Sequence of chain 1.G:
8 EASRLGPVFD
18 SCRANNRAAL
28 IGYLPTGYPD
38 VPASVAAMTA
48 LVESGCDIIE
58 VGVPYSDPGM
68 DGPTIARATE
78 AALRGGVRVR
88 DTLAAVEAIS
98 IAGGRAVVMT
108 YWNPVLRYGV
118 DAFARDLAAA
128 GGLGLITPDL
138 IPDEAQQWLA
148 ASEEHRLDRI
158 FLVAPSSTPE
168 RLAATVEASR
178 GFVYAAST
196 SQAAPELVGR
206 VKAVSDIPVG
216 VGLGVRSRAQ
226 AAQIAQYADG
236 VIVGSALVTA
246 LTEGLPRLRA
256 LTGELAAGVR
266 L

Binding-site contacts:
Ligand atom O20 contacts residue HIS294 of chain 1.H at 2.9 Å (h-bond).
Ligand atom C08 contacts residue PHE188 of chain 1.H at 3.7 Å (hydrophobic).
Ligand atom C02 contacts residue PHE202 of chain 1.H at 3.7 Å (hydrophobic).
Ligand atom N18 contacts residue PHE188 of chain 1.H at 3.6 Å.
Ligand atom N15 contacts residue TYR108 of chain 1.G at 3.8 Å.
Ligand atom N15 contacts residue ASP64 of chain 1.G at 3.0 Å (salt-bridge).
Ligand atom C03 contacts residue TYR200 of chain 1.H at 3.8 Å (hydrophobic).
Ligand atom C12 contacts residue PHE188 of chain 1.H at 3.6 Å (hydrophobic).
Ligand atom N18 contacts residue TYR108 of chain 1.G at 3.8 Å.
Ligand atom C08 contacts residue HIS294 of chain 1.H at 3.7 Å.
Ligand atom C02 contacts residue TYR200 of chain 1.H at 3.8 Å (hydrophobic).
Ligand atom C06 contacts residue HIS294 of chain 1.H at 3.4 Å.
Ligand atom C02 contacts residue PRO208 of chain 1.H at 3.7 Å (hydrophobic).
Ligand atom C19 contacts residue ASN185 of chain 1.H at 3.6 Å.
Ligand atom C14 contacts residue GLY66 of chain 1.G at 3.8 Å.
Ligand atom C09 contacts residue PHE188 of chain 1.H at 3.6 Å (hydrophobic).
Ligand atom C11 contacts residue PHE188 of chain 1.H at 3.6 Å (hydrophobic).
Ligand atom C07 contacts residue PHE188 of chain 1.H at 3.8 Å (hydrophobic).
Ligand atom C08 contacts residue GLY295 of chain 1.H at 3.8 Å.
Ligand atom N18 contacts residue ASP136 of chain 1.G at 3.6 Å.
Ligand atom N15 contacts residue GLY66 of chain 1.G at 3.3 Å (h-bond).
Ligand atom C14 contacts residue ASP64 of chain 1.G at 3.2 Å.
Ligand atom C10 contacts residue PHE188 of chain 1.H at 3.6 Å (hydrophobic).
Ligand atom C01 contacts residue GLY207 of chain 1.H at 3.8 Å.
Ligand atom C17 contacts residue PHE188 of chain 1.H at 3.9 Å (hydrophobic).
Ligand atom C03 contacts residue PRO208 of chain 1.H at 3.5 Å (hydrophobic).
Ligand atom C01 contacts residue PHE202 of chain 1.H at 3.5 Å (hydrophobic).
Ligand atom C05 contacts residue HIS294 of chain 1.H at 3.8 Å.
Ligand atom F21 contacts residue LEU34 of chain 1.H at 3.1 Å.
Ligand atom C11 contacts residue HIS294 of chain 1.H at 3.8 Å.
Ligand atom C04 contacts residue PRO208 of chain 1.H at 3.7 Å (hydrophobic).
Ligand atom C14 contacts residue ASN185 of chain 1.H at 3.9 Å.
Ligand atom C07 contacts residue HIS294 of chain 1.H at 3.9 Å.
Ligand atom N18 contacts residue PRO31 of chain 1.H at 3.5 Å.
Ligand atom C17 contacts residue TYR108 of chain 1.G at 3.8 Å (hydrophobic).
Ligand atom F21 contacts residue PHE188 of chain 1.H at 3.7 Å.
Ligand atom C19 contacts residue ASP64 of chain 1.G at 3.4 Å.
Ligand atom C17 contacts residue ASP136 of chain 1.G at 3.8 Å.
Ligand atom C19 contacts residue HIS294 of chain 1.H at 3.7 Å.
Ligand atom N18 contacts residue MET67 of chain 1.G at 3.5 Å.

This protein binds this small molecule.
Small molecule (SMILES): N#C[C@@H]1N[C@@H](CO)[C@H]1c1ccc(-c2ccccc2F)cc1

Sequence of chain 1.H:
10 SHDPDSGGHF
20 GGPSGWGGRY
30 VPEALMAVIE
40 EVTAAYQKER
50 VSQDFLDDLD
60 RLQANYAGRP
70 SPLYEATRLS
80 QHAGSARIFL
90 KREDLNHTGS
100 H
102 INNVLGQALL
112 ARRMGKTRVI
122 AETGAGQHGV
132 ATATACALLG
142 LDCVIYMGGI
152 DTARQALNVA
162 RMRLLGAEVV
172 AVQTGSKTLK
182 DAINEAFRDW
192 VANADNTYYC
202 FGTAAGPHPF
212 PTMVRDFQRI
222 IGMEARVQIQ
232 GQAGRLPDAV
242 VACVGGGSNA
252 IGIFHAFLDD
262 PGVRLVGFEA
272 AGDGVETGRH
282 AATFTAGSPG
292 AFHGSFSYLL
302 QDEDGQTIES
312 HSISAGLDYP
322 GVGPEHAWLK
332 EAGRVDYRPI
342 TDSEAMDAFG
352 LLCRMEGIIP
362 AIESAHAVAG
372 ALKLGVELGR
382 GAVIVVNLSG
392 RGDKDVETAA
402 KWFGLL